Sequence of chain 1.B:
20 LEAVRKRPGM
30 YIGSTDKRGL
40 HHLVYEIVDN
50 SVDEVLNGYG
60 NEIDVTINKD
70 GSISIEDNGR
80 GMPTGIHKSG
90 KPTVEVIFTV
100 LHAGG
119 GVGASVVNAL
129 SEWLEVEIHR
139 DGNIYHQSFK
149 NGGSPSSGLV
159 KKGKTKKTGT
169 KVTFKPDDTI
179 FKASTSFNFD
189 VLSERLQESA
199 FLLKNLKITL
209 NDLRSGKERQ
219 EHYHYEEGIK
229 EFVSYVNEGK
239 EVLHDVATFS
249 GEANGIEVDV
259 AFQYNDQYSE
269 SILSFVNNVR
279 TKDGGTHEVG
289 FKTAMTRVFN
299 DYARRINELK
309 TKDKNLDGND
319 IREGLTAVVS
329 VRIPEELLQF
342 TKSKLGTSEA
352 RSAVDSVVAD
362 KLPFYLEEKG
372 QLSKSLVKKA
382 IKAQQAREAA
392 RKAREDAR

The protein below binds the small molecule below.
Small molecule (SMILES): C=C1CC[C@@H](O[C@H]2C[C@@](O)([C@H](C)NC(=O)c3[nH]c(C)c(Cl)c3Cl)[C@H](O)[C@@H](C)O2)[C@@H]2C=C[C@H](C)[C@H](C(=O)C3=C(O)[C@H](C(C)C)N([C@@H]4O[C@@H](C)[C@@H](OC(N)=O)[C@@H](OC(C)=O)[C@H]4OC)C3=O)[C@@H]12

Binding-site contacts:
Ligand atom CAS contacts residue MET81 of chain 1.B at 3.5 Å (hydrophobic).
Ligand atom NAV contacts residue THR168 of chain 1.B at 3.6 Å.
Ligand atom CAK contacts residue HIS86 of chain 1.B at 3.3 Å.
Ligand atom CAT contacts residue MET81 of chain 1.B at 3.5 Å (hydrophobic).
Ligand atom C5 contacts residue HIS101 of chain 1.B at 3.4 Å.
Ligand atom O4 contacts residue HIS101 of chain 1.B at 3.7 Å.
Ligand atom OBB contacts residue HIS86 of chain 1.B at 2.8 Å (h-bond).
Ligand atom CBZ contacts residue HIS101 of chain 1.B at 3.5 Å.
Ligand atom OBI contacts residue HIS86 of chain 1.B at 3.2 Å.
Ligand atom OCJ contacts residue ARG79 of chain 1.B at 3.3 Å (salt-bridge).
Ligand atom CLX contacts residue MET81 of chain 1.B at 3.6 Å.
Ligand atom C6 contacts residue LEU100 of chain 1.B at 3.2 Å (hydrophobic).
Ligand atom OBI contacts residue LYS87 of chain 1.B at 3.7 Å.
Ligand atom C5 contacts residue LEU100 of chain 1.B at 3.4 Å (hydrophobic).
Ligand atom CAY contacts residue SER50 of chain 1.B at 3.2 Å.
Ligand atom CAU contacts residue THR168 of chain 1.B at 3.7 Å.
Ligand atom OCJ contacts residue GLU53 of chain 1.B at 2.7 Å (salt-bridge).
Ligand atom OBH contacts residue GLY103 of chain 1.B at 2.8 Å (h-bond).
Ligand atom OCB contacts residue GLY104 of chain 1.B at 3.4 Å.
Ligand atom CAY contacts residue ASP76 of chain 1.B at 3.5 Å.
Ligand atom CAM contacts residue GLU53 of chain 1.B at 3.5 Å.
Ligand atom CAS contacts residue ASN49 of chain 1.B at 3.5 Å.
Ligand atom OCK contacts residue MET81 of chain 1.B at 3.7 Å.
Ligand atom CLW contacts residue MET81 of chain 1.B at 3.5 Å.
Ligand atom CLW contacts residue ASN49 of chain 1.B at 3.5 Å.
Ligand atom CAB contacts residue ILE96 of chain 1.B at 3.7 Å (hydrophobic).
Ligand atom C4 contacts residue HIS101 of chain 1.B at 3.3 Å.
Ligand atom CAT contacts residue ASN49 of chain 1.B at 3.6 Å.
Ligand atom CAU contacts residue ASP76 of chain 1.B at 3.5 Å.
Ligand atom OAQ contacts residue GLU53 of chain 1.B at 3.5 Å.
Ligand atom CAH contacts residue GLY103 of chain 1.B at 3.7 Å.
Ligand atom O5 contacts residue ALA102 of chain 1.B at 3.5 Å.
Ligand atom CAN contacts residue ASN49 of chain 1.B at 3.6 Å.
Ligand atom CAN contacts residue GLU53 of chain 1.B at 3.7 Å.
Ligand atom CCD contacts residue GLU53 of chain 1.B at 3.5 Å.
Ligand atom CAA contacts residue THR92 of chain 1.B at 3.5 Å.
Ligand atom OCB contacts residue HIS101 of chain 1.B at 3.4 Å (h-bond).
Ligand atom NAV contacts residue ASP76 of chain 1.B at 2.8 Å (salt-bridge).
Ligand atom OAQ contacts residue ASP76 of chain 1.B at 3.6 Å (salt-bridge).
Ligand atom OBH contacts residue ALA102 of chain 1.B at 3.6 Å.